Sequence of chain 1.A:
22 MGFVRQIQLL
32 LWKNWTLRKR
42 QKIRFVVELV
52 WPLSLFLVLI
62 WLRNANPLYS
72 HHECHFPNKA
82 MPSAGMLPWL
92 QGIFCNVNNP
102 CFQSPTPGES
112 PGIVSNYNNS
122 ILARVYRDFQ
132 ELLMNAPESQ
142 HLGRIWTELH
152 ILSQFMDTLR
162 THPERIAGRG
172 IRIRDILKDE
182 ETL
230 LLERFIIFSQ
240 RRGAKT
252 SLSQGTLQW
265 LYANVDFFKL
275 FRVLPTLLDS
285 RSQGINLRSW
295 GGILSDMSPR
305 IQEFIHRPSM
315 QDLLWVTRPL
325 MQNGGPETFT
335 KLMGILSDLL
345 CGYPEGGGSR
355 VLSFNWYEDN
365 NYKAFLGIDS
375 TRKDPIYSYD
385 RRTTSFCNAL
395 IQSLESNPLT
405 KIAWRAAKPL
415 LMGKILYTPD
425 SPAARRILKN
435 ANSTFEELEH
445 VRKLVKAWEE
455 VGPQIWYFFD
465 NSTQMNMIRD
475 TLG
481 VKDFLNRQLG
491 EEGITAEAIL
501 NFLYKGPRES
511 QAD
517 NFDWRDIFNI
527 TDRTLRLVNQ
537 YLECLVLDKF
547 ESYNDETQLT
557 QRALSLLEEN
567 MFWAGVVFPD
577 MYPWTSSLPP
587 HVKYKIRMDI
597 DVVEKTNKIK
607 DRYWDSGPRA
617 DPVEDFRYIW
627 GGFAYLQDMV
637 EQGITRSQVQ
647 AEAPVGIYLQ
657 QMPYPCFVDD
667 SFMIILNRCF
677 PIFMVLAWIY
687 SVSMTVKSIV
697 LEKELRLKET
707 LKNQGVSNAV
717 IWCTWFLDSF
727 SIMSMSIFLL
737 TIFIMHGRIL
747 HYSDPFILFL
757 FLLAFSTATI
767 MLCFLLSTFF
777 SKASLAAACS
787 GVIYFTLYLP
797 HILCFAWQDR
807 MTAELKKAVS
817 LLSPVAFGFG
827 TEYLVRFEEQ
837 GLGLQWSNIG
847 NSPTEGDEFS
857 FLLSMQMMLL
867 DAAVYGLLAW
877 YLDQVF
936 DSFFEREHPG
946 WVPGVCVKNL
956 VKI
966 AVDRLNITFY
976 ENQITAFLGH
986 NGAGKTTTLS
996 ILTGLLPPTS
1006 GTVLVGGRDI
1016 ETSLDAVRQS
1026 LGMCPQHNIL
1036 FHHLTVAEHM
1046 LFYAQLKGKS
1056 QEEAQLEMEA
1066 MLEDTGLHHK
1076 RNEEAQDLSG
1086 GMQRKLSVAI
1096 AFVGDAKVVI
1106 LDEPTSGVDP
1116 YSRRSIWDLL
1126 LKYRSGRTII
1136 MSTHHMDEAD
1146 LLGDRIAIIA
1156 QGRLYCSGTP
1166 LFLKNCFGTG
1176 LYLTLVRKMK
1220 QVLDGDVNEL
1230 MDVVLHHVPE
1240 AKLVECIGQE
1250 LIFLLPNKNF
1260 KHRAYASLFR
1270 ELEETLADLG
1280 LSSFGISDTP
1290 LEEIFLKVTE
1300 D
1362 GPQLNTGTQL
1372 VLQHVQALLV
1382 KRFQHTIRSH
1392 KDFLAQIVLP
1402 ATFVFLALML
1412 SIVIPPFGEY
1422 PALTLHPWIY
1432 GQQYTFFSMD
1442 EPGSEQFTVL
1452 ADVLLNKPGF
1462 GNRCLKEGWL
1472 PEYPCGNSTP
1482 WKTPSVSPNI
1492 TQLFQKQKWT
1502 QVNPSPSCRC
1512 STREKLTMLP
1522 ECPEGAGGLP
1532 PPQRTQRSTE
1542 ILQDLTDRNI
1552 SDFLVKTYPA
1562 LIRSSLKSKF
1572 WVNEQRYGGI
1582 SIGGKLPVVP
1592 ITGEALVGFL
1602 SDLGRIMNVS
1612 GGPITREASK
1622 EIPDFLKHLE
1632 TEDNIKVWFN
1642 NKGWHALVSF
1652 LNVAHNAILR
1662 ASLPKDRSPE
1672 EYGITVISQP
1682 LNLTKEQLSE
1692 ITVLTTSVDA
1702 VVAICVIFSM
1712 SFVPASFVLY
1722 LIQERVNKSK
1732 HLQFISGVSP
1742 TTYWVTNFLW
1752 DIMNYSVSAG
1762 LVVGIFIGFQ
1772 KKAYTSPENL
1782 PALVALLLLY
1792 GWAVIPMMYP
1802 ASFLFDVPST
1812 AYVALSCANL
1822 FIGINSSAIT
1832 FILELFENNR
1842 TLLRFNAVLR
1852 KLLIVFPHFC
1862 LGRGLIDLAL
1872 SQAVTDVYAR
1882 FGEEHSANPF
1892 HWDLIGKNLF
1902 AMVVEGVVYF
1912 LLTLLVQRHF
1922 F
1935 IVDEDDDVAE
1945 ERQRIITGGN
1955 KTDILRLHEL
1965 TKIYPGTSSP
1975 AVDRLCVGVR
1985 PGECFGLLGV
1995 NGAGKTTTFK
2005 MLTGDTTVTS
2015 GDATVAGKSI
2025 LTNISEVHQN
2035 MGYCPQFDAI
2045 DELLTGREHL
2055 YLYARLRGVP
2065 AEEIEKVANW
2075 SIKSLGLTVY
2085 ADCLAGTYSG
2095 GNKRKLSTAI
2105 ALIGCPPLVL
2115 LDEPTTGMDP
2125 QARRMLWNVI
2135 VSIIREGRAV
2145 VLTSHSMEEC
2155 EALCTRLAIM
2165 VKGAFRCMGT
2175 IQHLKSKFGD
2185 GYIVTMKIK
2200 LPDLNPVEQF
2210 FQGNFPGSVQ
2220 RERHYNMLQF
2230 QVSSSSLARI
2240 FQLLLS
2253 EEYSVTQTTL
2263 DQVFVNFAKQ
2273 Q

A protein and the small-molecule ligand that binds it are described below.
Small molecule (SMILES): CC(=O)N[C@@H]1[C@@H](O)[C@H](O)[C@@H](CO)O[C@H]1O

Binding-site contacts:
Ligand atom O5 contacts residue ASN1478 of chain 1.A at 2.5 Å (h-bond).
Ligand atom C4 contacts residue ASN1478 of chain 1.A at 3.3 Å.
Ligand atom C3 contacts residue ASN1478 of chain 1.A at 3.5 Å.
Ligand atom C2 contacts residue ASN1478 of chain 1.A at 2.5 Å.
Ligand atom N2 contacts residue ASN1478 of chain 1.A at 3.6 Å.
Ligand atom O3 contacts residue ASN1478 of chain 1.A at 4.5 Å.
Ligand atom C1 contacts residue GLY1477 of chain 1.A at 4.1 Å.
Ligand atom C6 contacts residue ASN1478 of chain 1.A at 3.4 Å.
Ligand atom C7 contacts residue ASN1478 of chain 1.A at 4.4 Å.
Ligand atom C1 contacts residue ASN1478 of chain 1.A at 1.4 Å.
Ligand atom C5 contacts residue ASN1478 of chain 1.A at 3.1 Å.